The small molecule below binds the protein below.
Small molecule (SMILES): NC(=O)CC[C@@H](C=O)NC(=O)[C@H](CO)NC(=O)[C@H](CC(=O)O)NC(=O)[C@H](CO)NC(=O)[C@H](CO)NC(=O)[C@@H](N)CCC(=O)O

Binding-site contacts:
Ligand atom CB contacts residue GLY159 of chain 1.B at 3.9 Å.
Ligand atom CB contacts residue ASP151 of chain 1.B at 3.5 Å.
Ligand atom CG contacts residue ARG136 of chain 1.B at 3.0 Å.
Ligand atom OD1 contacts residue TRP140 of chain 1.B at 3.4 Å.
Ligand atom C contacts residue HIS148 of chain 1.B at 3.8 Å.
Ligand atom CA contacts residue GLY159 of chain 1.B at 3.5 Å.
Ligand atom O contacts residue TRP140 of chain 1.B at 4.0 Å.
Ligand atom C contacts residue PHE155 of chain 1.B at 3.8 Å (hydrophobic).
Ligand atom N contacts residue ASP150 of chain 1.B at 3.2 Å (salt-bridge).
Ligand atom O contacts residue TRP140 of chain 1.B at 2.4 Å (h-bond).
Ligand atom CG contacts residue TRP140 of chain 1.B at 4.0 Å (hydrophobic).
Ligand atom N contacts residue TYR122 of chain 1.B at 3.9 Å.
Ligand atom OD1 contacts residue ARG136 of chain 1.B at 2.6 Å (salt-bridge).
Ligand atom CB contacts residue HIS148 of chain 1.B at 3.0 Å.
Ligand atom CA contacts residue ASP150 of chain 1.B at 3.8 Å.
Ligand atom CB contacts residue ASP150 of chain 1.B at 3.0 Å.
Ligand atom C contacts residue TRP140 of chain 1.B at 3.5 Å (hydrophobic).
Ligand atom OG contacts residue ASP151 of chain 1.B at 2.4 Å (salt-bridge).
Ligand atom OD2 contacts residue ARG136 of chain 1.B at 2.9 Å (salt-bridge).
Ligand atom C contacts residue GLY159 of chain 1.B at 3.9 Å.
Ligand atom O contacts residue HIS148 of chain 1.B at 3.4 Å (h-bond).
Ligand atom O contacts residue TYR122 of chain 1.B at 3.7 Å.
Ligand atom CA contacts residue TYR122 of chain 1.B at 3.4 Å (hydrophobic).
Ligand atom N contacts residue GLY159 of chain 1.B at 3.2 Å (h-bond).
Ligand atom C contacts residue ASP150 of chain 1.B at 4.1 Å.
Ligand atom C contacts residue TYR122 of chain 1.B at 3.8 Å (hydrophobic).
Ligand atom CA contacts residue TRP140 of chain 1.B at 4.1 Å (hydrophobic).
Ligand atom CB contacts residue GLY159 of chain 1.B at 3.6 Å.
Ligand atom OE2 contacts residue ASP151 of chain 1.B at 4.0 Å.
Ligand atom O contacts residue GLN212 of chain 1.B at 3.9 Å.
Ligand atom CB contacts residue PHE155 of chain 1.B at 4.0 Å (hydrophobic).
Ligand atom O contacts residue LYS90 of chain 1.B at 3.8 Å.
Ligand atom O contacts residue LEU137 of chain 1.B at 4.0 Å.
Ligand atom OG contacts residue ASP150 of chain 1.B at 2.8 Å (salt-bridge).
Ligand atom OG contacts residue PHE155 of chain 1.B at 3.9 Å.
Ligand atom CA contacts residue HIS148 of chain 1.B at 3.6 Å.
Ligand atom CA contacts residue TRP140 of chain 1.B at 3.3 Å (hydrophobic).
Ligand atom O contacts residue PHE155 of chain 1.B at 3.5 Å.
Ligand atom CB contacts residue TRP140 of chain 1.B at 3.7 Å (hydrophobic).
Ligand atom N contacts residue TRP140 of chain 1.B at 3.3 Å (h-bond).

Sequence of chain 1.B:
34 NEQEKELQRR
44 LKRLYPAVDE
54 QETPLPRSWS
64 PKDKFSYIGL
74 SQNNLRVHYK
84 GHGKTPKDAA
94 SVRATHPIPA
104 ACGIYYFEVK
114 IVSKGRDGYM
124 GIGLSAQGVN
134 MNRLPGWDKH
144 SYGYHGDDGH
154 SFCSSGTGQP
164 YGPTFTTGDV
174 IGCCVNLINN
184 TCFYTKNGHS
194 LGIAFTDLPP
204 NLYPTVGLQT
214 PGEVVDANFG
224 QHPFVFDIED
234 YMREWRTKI